Sequence of chain 1.A:
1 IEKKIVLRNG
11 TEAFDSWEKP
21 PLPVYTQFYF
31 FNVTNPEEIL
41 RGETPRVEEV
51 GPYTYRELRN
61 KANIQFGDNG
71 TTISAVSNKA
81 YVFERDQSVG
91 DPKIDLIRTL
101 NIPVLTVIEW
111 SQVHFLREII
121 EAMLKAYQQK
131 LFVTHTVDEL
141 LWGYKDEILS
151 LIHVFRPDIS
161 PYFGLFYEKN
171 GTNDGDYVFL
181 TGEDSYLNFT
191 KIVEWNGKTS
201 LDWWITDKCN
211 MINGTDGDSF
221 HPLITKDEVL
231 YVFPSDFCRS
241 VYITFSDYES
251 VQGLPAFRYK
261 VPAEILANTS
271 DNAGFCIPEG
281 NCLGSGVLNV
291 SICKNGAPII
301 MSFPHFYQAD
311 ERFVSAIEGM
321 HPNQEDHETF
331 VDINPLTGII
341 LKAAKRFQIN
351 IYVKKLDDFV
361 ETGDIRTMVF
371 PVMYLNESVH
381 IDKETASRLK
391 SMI

A small-molecule ligand and the protein it binds are described below.
Small molecule (SMILES): CC(=O)N[C@@H]1[C@@H](O)[C@H](O)[C@@H](CO)O[C@H]1O

Binding-site contacts:
Ligand atom C1 contacts residue SER185 of chain 1.A at 4.4 Å.
Ligand atom C8 contacts residue LEU180 of chain 1.A at 3.9 Å (hydrophobic).
Ligand atom C5 contacts residue ASN188 of chain 1.A at 3.6 Å.
Ligand atom C7 contacts residue ASN188 of chain 1.A at 4.2 Å.
Ligand atom N2 contacts residue ASP184 of chain 1.A at 4.1 Å.
Ligand atom N2 contacts residue LEU180 of chain 1.A at 4.4 Å.
Ligand atom C3 contacts residue ASN188 of chain 1.A at 3.8 Å.
Ligand atom C6 contacts residue SER185 of chain 1.A at 4.3 Å.
Ligand atom O5 contacts residue ASN188 of chain 1.A at 2.4 Å (h-bond).
Ligand atom O5 contacts residue SER185 of chain 1.A at 4.1 Å.
Ligand atom C1 contacts residue ASN188 of chain 1.A at 1.5 Å.
Ligand atom C2 contacts residue ASP184 of chain 1.A at 4.0 Å.
Ligand atom C4 contacts residue ASN188 of chain 1.A at 4.3 Å.
Ligand atom C6 contacts residue LEU187 of chain 1.A at 3.8 Å (hydrophobic).
Ligand atom O5 contacts residue ASP184 of chain 1.A at 4.0 Å.
Ligand atom N2 contacts residue ASN188 of chain 1.A at 3.0 Å (h-bond).
Ligand atom C5 contacts residue SER185 of chain 1.A at 4.3 Å.
Ligand atom C2 contacts residue ASN188 of chain 1.A at 2.6 Å.
Ligand atom C1 contacts residue ASP184 of chain 1.A at 3.1 Å.
Ligand atom O6 contacts residue LEU187 of chain 1.A at 4.5 Å.